Sequence of chain 1.A:
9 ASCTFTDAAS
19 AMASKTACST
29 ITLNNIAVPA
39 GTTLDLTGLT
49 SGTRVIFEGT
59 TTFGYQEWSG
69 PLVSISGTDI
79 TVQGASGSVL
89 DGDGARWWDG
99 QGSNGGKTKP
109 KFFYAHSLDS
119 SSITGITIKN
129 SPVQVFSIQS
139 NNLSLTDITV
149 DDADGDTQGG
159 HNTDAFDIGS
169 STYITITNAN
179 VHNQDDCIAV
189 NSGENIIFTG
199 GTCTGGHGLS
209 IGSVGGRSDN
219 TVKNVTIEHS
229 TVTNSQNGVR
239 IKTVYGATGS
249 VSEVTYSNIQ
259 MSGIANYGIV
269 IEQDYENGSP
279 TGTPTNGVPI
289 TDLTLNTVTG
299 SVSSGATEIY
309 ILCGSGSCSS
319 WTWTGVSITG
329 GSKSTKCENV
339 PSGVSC

Binding-site contacts:
Ligand atom C1 contacts residue SER22 of chain 1.A at 1.4 Å.
Ligand atom C5 contacts residue SER22 of chain 1.A at 2.9 Å.
Ligand atom C2 contacts residue SER22 of chain 1.A at 2.3 Å.
Ligand atom O4 contacts residue SER22 of chain 1.A at 4.4 Å.
Ligand atom C1 contacts residue SER18 of chain 1.A at 3.3 Å.
Ligand atom C2 contacts residue ALA21 of chain 1.A at 4.5 Å (hydrophobic).
Ligand atom C1 contacts residue PHE13 of chain 1.A at 3.7 Å (hydrophobic).
Ligand atom O6 contacts residue CYS26 of chain 1.A at 4.1 Å.
Ligand atom C4 contacts residue SER22 of chain 1.A at 3.5 Å.
Ligand atom O2 contacts residue SER18 of chain 1.A at 4.2 Å.
Ligand atom O6 contacts residue CYS11 of chain 1.A at 3.4 Å (h-bond).
Ligand atom O6 contacts residue SER22 of chain 1.A at 4.3 Å.
Ligand atom O2 contacts residue SER22 of chain 1.A at 3.6 Å (h-bond).
Ligand atom O5 contacts residue PHE13 of chain 1.A at 3.4 Å.
Ligand atom O6 contacts residue PHE13 of chain 1.A at 4.3 Å.
Ligand atom O3 contacts residue SER22 of chain 1.A at 4.1 Å.
Ligand atom O5 contacts residue SER18 of chain 1.A at 4.3 Å.
Ligand atom O5 contacts residue SER22 of chain 1.A at 2.4 Å (h-bond).
Ligand atom C6 contacts residue SER22 of chain 1.A at 4.3 Å.
Ligand atom C2 contacts residue SER18 of chain 1.A at 4.1 Å.
Ligand atom C3 contacts residue SER22 of chain 1.A at 2.8 Å.

A protein and the small-molecule ligand that binds it are described below.
Small molecule (SMILES): OC[C@H]1O[C@H](O)[C@@H](O)[C@@H](O)[C@@H]1O